Sequence of chain 2.A:
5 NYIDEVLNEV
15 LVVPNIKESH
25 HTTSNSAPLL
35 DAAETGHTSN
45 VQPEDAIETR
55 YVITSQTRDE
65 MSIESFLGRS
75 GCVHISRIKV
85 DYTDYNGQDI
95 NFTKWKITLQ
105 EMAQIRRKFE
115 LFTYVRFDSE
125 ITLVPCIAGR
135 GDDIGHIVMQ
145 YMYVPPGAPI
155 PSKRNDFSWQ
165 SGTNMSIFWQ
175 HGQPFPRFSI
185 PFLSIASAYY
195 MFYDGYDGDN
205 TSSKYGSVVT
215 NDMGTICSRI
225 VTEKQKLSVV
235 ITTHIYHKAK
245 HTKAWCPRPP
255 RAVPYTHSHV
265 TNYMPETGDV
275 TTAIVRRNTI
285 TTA

Binding-site contacts:
Ligand atom C4 contacts residue ASN215 of chain 2.A at 4.0 Å.
Ligand atom O4 contacts residue ASN215 of chain 2.A at 3.4 Å (h-bond).
Ligand atom C6 contacts residue HIS241 of chain 2.A at 3.7 Å.
Ligand atom O5 contacts residue THR102 of chain 2.A at 3.6 Å.
Ligand atom O1 contacts residue GLN104 of chain 2.A at 3.9 Å.
Ligand atom O4 contacts residue THR102 of chain 2.A at 3.8 Å.
Ligand atom C5 contacts residue HIS263 of chain 2.A at 3.9 Å.
Ligand atom C5 contacts residue LEU103 of chain 2.A at 3.0 Å (hydrophobic).
Ligand atom O2 contacts residue TYR193 of chain 2.A at 3.9 Å.
Ligand atom O6 contacts residue ILE101 of chain 2.A at 2.1 Å (h-bond).
Ligand atom O3 contacts residue ASN215 of chain 2.A at 2.1 Å.
Ligand atom O4 contacts residue ILE101 of chain 2.A at 4.0 Å.
Ligand atom O4 contacts residue HIS263 of chain 2.A at 2.6 Å.
Ligand atom O2 contacts residue MET195 of chain 2.A at 3.6 Å.
Ligand atom C3 contacts residue MET217 of chain 2.A at 3.2 Å (hydrophobic).
Ligand atom C6 contacts residue LEU103 of chain 2.A at 2.7 Å (hydrophobic).
Ligand atom O3 contacts residue ILE101 of chain 2.A at 3.5 Å.
Ligand atom C6 contacts residue LEU103 of chain 2.A at 3.2 Å (hydrophobic).
Ligand atom O6 contacts residue THR102 of chain 2.A at 2.4 Å.
Ligand atom O6 contacts residue HIS241 of chain 2.A at 4.0 Å.
Ligand atom O5 contacts residue LEU103 of chain 2.A at 3.3 Å.
Ligand atom C6 contacts residue ILE101 of chain 2.A at 3.2 Å (hydrophobic).
Ligand atom O3 contacts residue MET217 of chain 2.A at 2.5 Å (h-bond).
Ligand atom O1 contacts residue MET195 of chain 2.A at 3.8 Å.
Ligand atom C3 contacts residue ASN215 of chain 2.A at 3.5 Å.
Ligand atom C5 contacts residue LEU103 of chain 2.A at 3.5 Å (hydrophobic).
Ligand atom C4 contacts residue HIS263 of chain 2.A at 3.7 Å.
Ligand atom C4 contacts residue THR102 of chain 2.A at 3.9 Å.
Ligand atom O3 contacts residue TYR194 of chain 2.A at 3.9 Å.
Ligand atom O5 contacts residue LEU103 of chain 2.A at 3.0 Å (h-bond).
Ligand atom C1 contacts residue MET195 of chain 2.A at 3.2 Å (hydrophobic).
Ligand atom O6 contacts residue LEU103 of chain 2.A at 3.3 Å.
Ligand atom O2 contacts residue MET217 of chain 2.A at 3.3 Å (h-bond).
Ligand atom C2 contacts residue MET217 of chain 2.A at 3.5 Å (hydrophobic).
Ligand atom O1 contacts residue TYR194 of chain 2.A at 3.8 Å.
Ligand atom C6 contacts residue THR102 of chain 2.A at 1.9 Å.
Ligand atom O6 contacts residue LEU103 of chain 2.A at 4.0 Å.
Ligand atom O2 contacts residue ASN215 of chain 2.A at 3.5 Å.
Ligand atom C2 contacts residue TYR193 of chain 2.A at 3.8 Å (hydrophobic).
Ligand atom C5 contacts residue THR102 of chain 2.A at 2.8 Å.

The small molecule below binds the protein below.
Small molecule (SMILES): OC[C@H]1O[C@@](CO)(O[C@H]2O[C@H](CO)[C@@H](O)[C@H](O)[C@H]2O)[C@@H](O)[C@@H]1O